Binding-site contacts:
Ligand atom O1 contacts residue ALA12 of chain 1.E at 2.9 Å.
Ligand atom C8 contacts residue MSE156 of chain 1.E at 3.4 Å.
Ligand atom C3 contacts residue PHE155 of chain 1.E at 3.6 Å (hydrophobic).
Ligand atom F contacts residue ILE132 of chain 1.E at 3.2 Å.
Ligand atom C2 contacts residue ALA12 of chain 1.E at 3.7 Å (hydrophobic).
Ligand atom F contacts residue ALA128 of chain 1.E at 3.9 Å.
Ligand atom C11 contacts residue LEU151 of chain 1.E at 3.7 Å (hydrophobic).
Ligand atom CL contacts residue ALA128 of chain 1.E at 3.5 Å.
Ligand atom F1 contacts residue LEU141 of chain 1.E at 3.6 Å.
Ligand atom C6 contacts residue PHE155 of chain 1.E at 3.7 Å (hydrophobic).
Ligand atom C5 contacts residue PHE155 of chain 1.E at 3.4 Å (hydrophobic).
Ligand atom C4 contacts residue ASN14 of chain 1.E at 3.5 Å.
Ligand atom F1 contacts residue PHE179 of chain 1.E at 3.2 Å.
Ligand atom C17 contacts residue SER78 of chain 1.E at 3.7 Å.
Ligand atom C2 contacts residue PHE155 of chain 1.E at 3.3 Å (hydrophobic).
Ligand atom C13 contacts residue PHE155 of chain 1.E at 3.6 Å (hydrophobic).
Ligand atom O contacts residue PHE155 of chain 1.E at 3.6 Å.
Ligand atom C21 contacts residue ALA128 of chain 1.E at 3.5 Å (hydrophobic).
Ligand atom CL contacts residue VAL116 of chain 1.E at 3.1 Å.
Ligand atom C9 contacts residue MSE156 of chain 1.E at 3.5 Å.
Ligand atom C contacts residue LEU13 of chain 1.E at 3.4 Å (hydrophobic).
Ligand atom C1 contacts residue PHE155 of chain 1.E at 3.6 Å (hydrophobic).
Ligand atom C2 contacts residue ASN14 of chain 1.E at 3.7 Å.
Ligand atom CL contacts residue LEU129 of chain 1.E at 3.2 Å.
Ligand atom C22 contacts residue ALA128 of chain 1.E at 3.8 Å (hydrophobic).
Ligand atom C18 contacts residue LEU79 of chain 1.E at 3.0 Å (hydrophobic).
Ligand atom CL contacts residue THR125 of chain 1.E at 3.3 Å.
Ligand atom C18 contacts residue SER78 of chain 1.E at 3.0 Å.
Ligand atom F2 contacts residue ALA128 of chain 1.E at 3.4 Å.
Ligand atom C12 contacts residue PHE155 of chain 1.E at 3.8 Å (hydrophobic).
Ligand atom O contacts residue HIS230 of chain 1.E at 3.4 Å (h-bond).
Ligand atom C13 contacts residue ALA12 of chain 1.E at 3.4 Å (hydrophobic).
Ligand atom C11 contacts residue MSE156 of chain 1.E at 3.6 Å.
Ligand atom C7 contacts residue MSE156 of chain 1.E at 3.4 Å.
Ligand atom C10 contacts residue MSE156 of chain 1.E at 3.6 Å.
Ligand atom C11 contacts residue ALA143 of chain 1.E at 3.5 Å (hydrophobic).
Ligand atom C12 contacts residue MSE156 of chain 1.E at 3.5 Å.
Ligand atom C4 contacts residue PHE155 of chain 1.E at 3.5 Å (hydrophobic).
Ligand atom C8 contacts residue PHE170 of chain 1.E at 3.8 Å (hydrophobic).
Ligand atom C3 contacts residue ASN14 of chain 1.E at 3.2 Å.

Sequence of chain 1.E:
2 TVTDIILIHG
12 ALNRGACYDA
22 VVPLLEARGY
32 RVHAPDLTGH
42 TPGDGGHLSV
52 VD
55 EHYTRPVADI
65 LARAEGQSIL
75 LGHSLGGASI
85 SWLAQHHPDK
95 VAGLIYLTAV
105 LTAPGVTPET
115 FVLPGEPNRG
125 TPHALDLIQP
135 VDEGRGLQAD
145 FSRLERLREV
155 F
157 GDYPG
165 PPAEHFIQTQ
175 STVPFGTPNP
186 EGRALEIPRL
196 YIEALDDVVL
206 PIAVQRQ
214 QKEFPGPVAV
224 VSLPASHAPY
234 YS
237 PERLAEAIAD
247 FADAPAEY

The protein below binds the small molecule below.
Small molecule (SMILES): Cc1c(COC(=O)[C@H]2C(/C=C(/Cl)C(F)(F)F)C2(C)C)cccc1-c1ccccc1